Binding-site contacts:
Ligand atom O contacts residue MN1 of chain 2.M at 2.3 Å.
Ligand atom OXT contacts residue ARG87 of chain 2.A at 3.1 Å (salt-bridge).
Ligand atom N contacts residue MN1 of chain 2.M at 2.3 Å.
Ligand atom NE2 contacts residue ALA130 of chain 2.A at 3.5 Å (h-bond).
Ligand atom N contacts residue HIS137 of chain 2.A at 3.0 Å (h-bond).
Ligand atom CG contacts residue ALA130 of chain 2.A at 3.9 Å (hydrophobic).
Ligand atom CA contacts residue HIS137 of chain 2.A at 3.9 Å.
Ligand atom ND1 contacts residue TYR68 of chain 2.C at 2.8 Å (h-bond).
Ligand atom CD2 contacts residue TYR75 of chain 2.C at 3.2 Å (hydrophobic).
Ligand atom C contacts residue MN1 of chain 2.M at 3.0 Å.
Ligand atom O contacts residue ARG87 of chain 2.A at 2.8 Å (salt-bridge).
Ligand atom N contacts residue TYR68 of chain 2.C at 3.1 Å (h-bond).
Ligand atom CA contacts residue TYR75 of chain 2.C at 4.0 Å (hydrophobic).
Ligand atom C contacts residue ARG87 of chain 2.A at 3.6 Å.
Ligand atom O contacts residue HIS137 of chain 2.A at 3.1 Å (h-bond).
Ligand atom N contacts residue HIS76 of chain 2.C at 3.5 Å (h-bond).
Ligand atom CD2 contacts residue ARG97 of chain 2.A at 3.7 Å.
Ligand atom CD2 contacts residue GLY129 of chain 2.A at 3.8 Å.
Ligand atom C contacts residue HIS76 of chain 2.C at 3.9 Å.
Ligand atom CG contacts residue TYR68 of chain 2.C at 3.8 Å (hydrophobic).
Ligand atom C contacts residue ARG97 of chain 2.A at 3.6 Å.
Ligand atom CE1 contacts residue TYR68 of chain 2.C at 3.6 Å (hydrophobic).
Ligand atom CG contacts residue GLY129 of chain 2.A at 3.4 Å.
Ligand atom CE1 contacts residue ALA130 of chain 2.A at 3.4 Å (hydrophobic).
Ligand atom C contacts residue HIS137 of chain 2.A at 3.7 Å.
Ligand atom OXT contacts residue ARG97 of chain 2.A at 2.5 Å (salt-bridge).
Ligand atom N contacts residue HIS72 of chain 2.C at 3.1 Å.
Ligand atom NE2 contacts residue TYR75 of chain 2.C at 3.2 Å.
Ligand atom CD2 contacts residue ALA130 of chain 2.A at 3.7 Å (hydrophobic).
Ligand atom CD2 contacts residue LEU96 of chain 2.A at 4.0 Å (hydrophobic).
Ligand atom NE2 contacts residue GLY129 of chain 2.A at 3.9 Å.
Ligand atom CE1 contacts residue GLY129 of chain 2.A at 4.0 Å.
Ligand atom CA contacts residue MN1 of chain 2.M at 3.0 Å.
Ligand atom ND1 contacts residue GLY129 of chain 2.A at 3.5 Å.
Ligand atom CA contacts residue HIS76 of chain 2.C at 3.8 Å.
Ligand atom OXT contacts residue ILE128 of chain 2.A at 3.2 Å.
Ligand atom ND1 contacts residue ALA130 of chain 2.A at 3.6 Å.
Ligand atom CE1 contacts residue TYR75 of chain 2.C at 4.0 Å (hydrophobic).
Ligand atom CB contacts residue GLY129 of chain 2.A at 3.5 Å.
Ligand atom O contacts residue HIS76 of chain 2.C at 3.3 Å (h-bond).

A protein and the small-molecule ligand that binds it are described below.
Small molecule (SMILES): N[C@@H](Cc1c[nH]c[nH+]1)C(=O)O

Sequence of chain 1.A:
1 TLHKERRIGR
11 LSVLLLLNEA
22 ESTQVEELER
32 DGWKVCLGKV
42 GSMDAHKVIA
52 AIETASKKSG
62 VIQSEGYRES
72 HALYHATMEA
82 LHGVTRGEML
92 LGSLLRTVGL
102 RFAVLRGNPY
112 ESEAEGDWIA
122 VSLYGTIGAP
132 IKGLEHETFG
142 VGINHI

Sequence of chain 2.C:
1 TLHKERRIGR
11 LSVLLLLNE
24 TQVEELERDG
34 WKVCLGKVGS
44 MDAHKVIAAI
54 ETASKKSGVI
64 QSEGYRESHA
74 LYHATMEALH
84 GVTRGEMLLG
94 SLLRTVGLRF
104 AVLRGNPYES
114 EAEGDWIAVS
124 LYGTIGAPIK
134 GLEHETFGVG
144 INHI

Sequence of chain 2.A:
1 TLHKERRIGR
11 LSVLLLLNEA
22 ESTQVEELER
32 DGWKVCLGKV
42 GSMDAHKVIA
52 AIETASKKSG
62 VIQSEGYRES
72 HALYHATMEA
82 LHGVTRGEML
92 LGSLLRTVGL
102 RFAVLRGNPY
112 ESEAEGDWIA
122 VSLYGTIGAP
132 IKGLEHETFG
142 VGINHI